The protein below binds the small molecule below.
Small molecule (SMILES): CC(=O)N[C@@H]1[C@@H](O)[C@H](O)[C@@H](CO)O[C@H]1O

Binding-site contacts:
Ligand atom C3 contacts residue ASN317 of chain 1.C at 4.1 Å.
Ligand atom N2 contacts residue ASN317 of chain 1.C at 3.3 Å (h-bond).
Ligand atom C4 contacts residue ASN317 of chain 1.C at 4.5 Å.
Ligand atom C7 contacts residue GLY313 of chain 1.C at 3.9 Å.
Ligand atom O5 contacts residue ASN317 of chain 1.C at 2.4 Å (h-bond).
Ligand atom C1 contacts residue ASN317 of chain 1.C at 1.6 Å.
Ligand atom O7 contacts residue GLY313 of chain 1.C at 3.6 Å.
Ligand atom C8 contacts residue GLY313 of chain 1.C at 3.9 Å.
Ligand atom C8 contacts residue PHE312 of chain 1.C at 3.7 Å (hydrophobic).
Ligand atom O7 contacts residue PHE312 of chain 1.C at 4.5 Å.
Ligand atom C7 contacts residue ASN317 of chain 1.C at 4.1 Å.
Ligand atom C8 contacts residue LEU342 of chain 1.C at 3.4 Å (hydrophobic).
Ligand atom C7 contacts residue PHE312 of chain 1.C at 4.5 Å (hydrophobic).
Ligand atom C5 contacts residue ASN317 of chain 1.C at 3.8 Å.
Ligand atom C2 contacts residue ASN317 of chain 1.C at 2.8 Å.
Ligand atom O3 contacts residue VAL341 of chain 1.C at 3.3 Å.
Ligand atom C8 contacts residue PHE316 of chain 1.C at 4.0 Å (hydrophobic).

Sequence of chain 1.C:
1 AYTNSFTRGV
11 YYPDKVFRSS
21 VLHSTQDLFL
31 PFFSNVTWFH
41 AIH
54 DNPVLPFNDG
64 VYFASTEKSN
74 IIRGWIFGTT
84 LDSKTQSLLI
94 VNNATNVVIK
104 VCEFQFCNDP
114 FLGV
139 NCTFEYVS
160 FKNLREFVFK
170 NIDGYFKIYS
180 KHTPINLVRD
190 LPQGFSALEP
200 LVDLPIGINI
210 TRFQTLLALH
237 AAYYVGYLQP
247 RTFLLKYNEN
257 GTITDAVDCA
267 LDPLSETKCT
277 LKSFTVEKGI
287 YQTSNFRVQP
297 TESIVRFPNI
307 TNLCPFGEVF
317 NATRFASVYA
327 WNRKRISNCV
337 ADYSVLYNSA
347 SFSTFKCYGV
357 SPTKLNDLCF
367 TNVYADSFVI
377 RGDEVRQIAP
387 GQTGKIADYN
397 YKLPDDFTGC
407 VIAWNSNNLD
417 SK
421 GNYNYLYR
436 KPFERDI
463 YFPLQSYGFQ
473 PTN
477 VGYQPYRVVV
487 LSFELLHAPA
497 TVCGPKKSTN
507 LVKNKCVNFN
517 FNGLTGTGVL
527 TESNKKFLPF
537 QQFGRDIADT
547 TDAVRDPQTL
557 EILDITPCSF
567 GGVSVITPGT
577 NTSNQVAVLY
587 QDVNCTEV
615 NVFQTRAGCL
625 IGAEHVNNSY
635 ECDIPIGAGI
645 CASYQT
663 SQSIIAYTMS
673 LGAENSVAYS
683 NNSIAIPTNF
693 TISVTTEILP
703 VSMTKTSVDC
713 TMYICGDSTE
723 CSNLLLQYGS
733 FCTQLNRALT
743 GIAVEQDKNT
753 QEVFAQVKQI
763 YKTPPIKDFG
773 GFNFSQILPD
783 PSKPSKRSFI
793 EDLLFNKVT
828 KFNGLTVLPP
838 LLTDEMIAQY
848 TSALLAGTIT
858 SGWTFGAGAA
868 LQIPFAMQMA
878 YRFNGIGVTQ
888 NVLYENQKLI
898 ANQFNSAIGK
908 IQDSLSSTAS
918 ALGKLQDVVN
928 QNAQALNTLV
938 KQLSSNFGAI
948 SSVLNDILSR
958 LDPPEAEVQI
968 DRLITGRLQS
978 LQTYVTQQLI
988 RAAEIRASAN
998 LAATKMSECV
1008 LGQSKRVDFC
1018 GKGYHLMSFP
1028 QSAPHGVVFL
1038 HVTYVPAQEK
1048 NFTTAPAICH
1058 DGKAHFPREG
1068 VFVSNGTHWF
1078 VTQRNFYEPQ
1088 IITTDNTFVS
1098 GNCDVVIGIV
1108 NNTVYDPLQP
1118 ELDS